The small molecule below binds the protein below.
Small molecule (SMILES): [H]/N=C1/NC(C)(c2sc(-c3cncc(C#CC)c3)cc2Cl)CC(=O)N1C

Binding-site contacts:
Ligand atom N10 contacts residue ASP41 of chain 1.B at 2.7 Å (salt-bridge).
Ligand atom C3 contacts residue GLN82 of chain 1.B at 3.8 Å.
Ligand atom C15 contacts residue LEU39 of chain 1.B at 3.7 Å (hydrophobic).
Ligand atom C6 contacts residue TYR80 of chain 1.B at 3.6 Å (hydrophobic).
Ligand atom C19 contacts residue TRP124 of chain 1.B at 3.5 Å (hydrophobic).
Ligand atom N20 contacts residue GLY43 of chain 1.B at 3.7 Å.
Ligand atom C24 contacts residue GLY22 of chain 1.B at 3.5 Å.
Ligand atom C24 contacts residue SER19 of chain 1.B at 3.5 Å.
Ligand atom CL contacts residue TYR80 of chain 1.B at 3.4 Å.
Ligand atom CL contacts residue PHE117 of chain 1.B at 3.7 Å.
Ligand atom CL contacts residue GLY83 of chain 1.B at 3.6 Å.
Ligand atom C12 contacts residue TYR80 of chain 1.B at 3.5 Å (hydrophobic).
Ligand atom C12 contacts residue ASP41 of chain 1.B at 3.5 Å.
Ligand atom C17 contacts residue GLY22 of chain 1.B at 3.8 Å.
Ligand atom C22 contacts residue GLY239 of chain 1.B at 3.7 Å.
Ligand atom O21 contacts residue GLN82 of chain 1.B at 3.2 Å.
Ligand atom N18 contacts residue TRP124 of chain 1.B at 3.6 Å.
Ligand atom C16 contacts residue GLY239 of chain 1.B at 3.8 Å.
Ligand atom C25 contacts residue SER238 of chain 1.B at 3.2 Å.
Ligand atom C25 contacts residue SER19 of chain 1.B at 3.2 Å.
Ligand atom N20 contacts residue ASP237 of chain 1.B at 2.8 Å (salt-bridge).
Ligand atom C17 contacts residue GLN21 of chain 1.B at 3.4 Å.
Ligand atom C22 contacts residue THR240 of chain 1.B at 3.1 Å.
Ligand atom N20 contacts residue GLY239 of chain 1.B at 3.7 Å.
Ligand atom N18 contacts residue GLN21 of chain 1.B at 3.8 Å.
Ligand atom N18 contacts residue ILE119 of chain 1.B at 3.9 Å.
Ligand atom C25 contacts residue ALA344 of chain 1.B at 3.5 Å (hydrophobic).
Ligand atom C15 contacts residue GLY239 of chain 1.B at 3.1 Å.
Ligand atom C24 contacts residue GLY239 of chain 1.B at 3.9 Å.
Ligand atom N20 contacts residue ASP41 of chain 1.B at 2.8 Å (salt-bridge).
Ligand atom C9 contacts residue ASP237 of chain 1.B at 3.8 Å.
Ligand atom C9 contacts residue ASP41 of chain 1.B at 3.5 Å.
Ligand atom C23 contacts residue GLY22 of chain 1.B at 3.5 Å.
Ligand atom C22 contacts residue ASP237 of chain 1.B at 3.3 Å.
Ligand atom C11 contacts residue ASP41 of chain 1.B at 3.6 Å.
Ligand atom C23 contacts residue GLY239 of chain 1.B at 3.7 Å.
Ligand atom C25 contacts residue THR240 of chain 1.B at 3.6 Å.
Ligand atom C4 contacts residue GLN82 of chain 1.B at 3.5 Å.
Ligand atom C24 contacts residue SER238 of chain 1.B at 3.7 Å.
Ligand atom S1 contacts residue GLY239 of chain 1.B at 3.4 Å (h-bond).

Sequence of chain 1.B:
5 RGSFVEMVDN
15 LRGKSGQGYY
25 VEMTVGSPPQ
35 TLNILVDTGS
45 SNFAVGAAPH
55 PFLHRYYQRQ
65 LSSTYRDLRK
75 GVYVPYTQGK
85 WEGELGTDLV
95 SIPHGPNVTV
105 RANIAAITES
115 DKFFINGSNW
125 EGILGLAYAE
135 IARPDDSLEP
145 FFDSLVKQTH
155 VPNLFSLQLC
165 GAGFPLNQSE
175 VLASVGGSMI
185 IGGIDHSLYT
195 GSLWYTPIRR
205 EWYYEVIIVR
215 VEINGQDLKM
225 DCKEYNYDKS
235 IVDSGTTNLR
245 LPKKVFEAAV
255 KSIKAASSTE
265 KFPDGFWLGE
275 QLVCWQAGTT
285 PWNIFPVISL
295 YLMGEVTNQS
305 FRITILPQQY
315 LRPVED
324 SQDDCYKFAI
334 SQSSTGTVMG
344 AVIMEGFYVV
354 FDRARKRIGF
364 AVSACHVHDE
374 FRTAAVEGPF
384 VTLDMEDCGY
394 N